Sequence of chain 1.C:
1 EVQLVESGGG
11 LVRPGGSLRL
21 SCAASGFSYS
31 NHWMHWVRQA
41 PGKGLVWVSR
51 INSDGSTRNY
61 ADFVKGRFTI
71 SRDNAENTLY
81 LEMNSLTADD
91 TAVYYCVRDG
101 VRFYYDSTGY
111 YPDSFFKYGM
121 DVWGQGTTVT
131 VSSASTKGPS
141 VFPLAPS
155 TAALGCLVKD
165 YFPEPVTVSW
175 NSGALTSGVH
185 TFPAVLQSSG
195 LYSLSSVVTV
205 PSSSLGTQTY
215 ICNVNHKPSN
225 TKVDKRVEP

Sequence of chain 1.A:
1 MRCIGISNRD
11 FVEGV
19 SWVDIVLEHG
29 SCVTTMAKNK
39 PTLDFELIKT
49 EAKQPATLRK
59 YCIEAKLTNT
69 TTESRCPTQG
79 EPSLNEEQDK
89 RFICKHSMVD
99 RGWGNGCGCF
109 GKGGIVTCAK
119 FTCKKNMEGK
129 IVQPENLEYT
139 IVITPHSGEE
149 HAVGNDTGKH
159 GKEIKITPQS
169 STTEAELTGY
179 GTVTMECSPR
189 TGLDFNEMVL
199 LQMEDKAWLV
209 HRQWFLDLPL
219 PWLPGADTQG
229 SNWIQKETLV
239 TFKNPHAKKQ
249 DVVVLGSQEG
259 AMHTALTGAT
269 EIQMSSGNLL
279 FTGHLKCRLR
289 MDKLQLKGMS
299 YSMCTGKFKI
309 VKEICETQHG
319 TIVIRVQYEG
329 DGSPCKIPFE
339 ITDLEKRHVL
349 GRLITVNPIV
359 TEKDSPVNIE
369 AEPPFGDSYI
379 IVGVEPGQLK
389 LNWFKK

Binding-site contacts:
Ligand atom C1 contacts residue ASN153 of chain 1.B at 1.4 Å.
Ligand atom N2 contacts residue PHE103 of chain 1.C at 3.7 Å.
Ligand atom O4 contacts residue SER60 of chain 1.E at 2.7 Å (h-bond).
Ligand atom C2 contacts residue HIS149 of chain 1.B at 3.4 Å.
Ligand atom O6 contacts residue SER60 of chain 1.E at 3.5 Å (h-bond).
Ligand atom C5 contacts residue HIS158 of chain 1.B at 3.2 Å.
Ligand atom O3 contacts residue TYR104 of chain 1.C at 3.4 Å.
Ligand atom C2 contacts residue HIS158 of chain 1.B at 3.6 Å.
Ligand atom O2 contacts residue ARG58 of chain 1.E at 3.0 Å (salt-bridge).
Ligand atom C1 contacts residue HIS158 of chain 1.B at 3.2 Å.
Ligand atom O4 contacts residue PHE103 of chain 1.C at 3.8 Å.
Ligand atom N2 contacts residue TYR104 of chain 1.C at 3.4 Å (h-bond).
Ligand atom O5 contacts residue ASN153 of chain 1.B at 2.3 Å (h-bond).
Ligand atom C6 contacts residue LYS157 of chain 1.B at 3.6 Å.
Ligand atom C6 contacts residue SER60 of chain 1.E at 3.4 Å.
Ligand atom O5 contacts residue SER60 of chain 1.E at 3.5 Å (h-bond).
Ligand atom C8 contacts residue TYR104 of chain 1.C at 3.1 Å (hydrophobic).
Ligand atom O2 contacts residue GLU147 of chain 1.B at 3.3 Å (salt-bridge).
Ligand atom C2 contacts residue ASN153 of chain 1.B at 2.5 Å.
Ligand atom O2 contacts residue HIS158 of chain 1.B at 2.9 Å (h-bond).
Ligand atom O7 contacts residue ASN153 of chain 1.B at 2.4 Å (h-bond).
Ligand atom C4 contacts residue TYR104 of chain 1.C at 3.4 Å (hydrophobic).
Ligand atom O4 contacts residue TYR104 of chain 1.C at 3.4 Å (h-bond).
Ligand atom C5 contacts residue ASN153 of chain 1.B at 3.6 Å.
Ligand atom O4 contacts residue GLU1 of chain 1.C at 2.7 Å (salt-bridge).
Ligand atom C3 contacts residue SER60 of chain 1.E at 3.2 Å.
Ligand atom C7 contacts residue TYR104 of chain 1.C at 3.7 Å (hydrophobic).
Ligand atom O7 contacts residue PHE103 of chain 1.C at 3.7 Å.
Ligand atom N2 contacts residue ASN153 of chain 1.B at 3.0 Å (h-bond).
Ligand atom O6 contacts residue HIS158 of chain 1.B at 3.0 Å (h-bond).
Ligand atom O6 contacts residue HIS149 of chain 1.B at 3.3 Å (h-bond).
Ligand atom O5 contacts residue TYR104 of chain 1.C at 3.4 Å.
Ligand atom C5 contacts residue SER60 of chain 1.E at 3.2 Å.
Ligand atom C7 contacts residue HIS149 of chain 1.B at 3.7 Å.
Ligand atom O5 contacts residue HIS158 of chain 1.B at 2.7 Å (h-bond).
Ligand atom C7 contacts residue ASN153 of chain 1.B at 3.0 Å.
Ligand atom C2 contacts residue ARG58 of chain 1.E at 3.2 Å.
Ligand atom C4 contacts residue SER60 of chain 1.E at 3.1 Å.
Ligand atom O7 contacts residue HIS149 of chain 1.B at 2.6 Å (h-bond).
Ligand atom C6 contacts residue HIS158 of chain 1.B at 3.6 Å.

The small molecule below binds the protein below.
Small molecule (SMILES): CC(=O)N[C@H]1[C@H](O[C@H]2[C@H](O)[C@@H](NC(C)=O)CO[C@@H]2CO[C@@H]2O[C@@H](C)[C@@H](O)[C@@H](O)[C@@H]2O)O[C@H](CO)[C@@H](O[C@@H]2O[C@H](CO[C@H]3O[C@H](CO)[C@@H](O)[C@H](O)[C@@H]3O)[C@@H](O)[C@H](O[C@H]3O[C@H](CO)[C@@H](O)[C@H](O)[C@@H]3O)[C@@H]2O)[C@@H]1O

Sequence of chain 1.B:
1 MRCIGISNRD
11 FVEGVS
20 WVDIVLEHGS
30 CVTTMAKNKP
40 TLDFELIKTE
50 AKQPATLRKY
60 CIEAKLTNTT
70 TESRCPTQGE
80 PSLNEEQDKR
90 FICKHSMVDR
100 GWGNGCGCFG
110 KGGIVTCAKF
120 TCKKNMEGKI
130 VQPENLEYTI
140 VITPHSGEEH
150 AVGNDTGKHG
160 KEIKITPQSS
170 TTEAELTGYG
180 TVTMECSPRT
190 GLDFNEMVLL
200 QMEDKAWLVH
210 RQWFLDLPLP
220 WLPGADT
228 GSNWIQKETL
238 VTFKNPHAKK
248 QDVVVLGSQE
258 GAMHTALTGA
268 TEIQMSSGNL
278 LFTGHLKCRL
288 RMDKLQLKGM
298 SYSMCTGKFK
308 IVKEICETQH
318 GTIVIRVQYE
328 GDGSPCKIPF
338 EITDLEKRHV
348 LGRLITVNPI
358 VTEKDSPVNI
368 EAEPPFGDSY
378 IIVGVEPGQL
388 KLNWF

Sequence of chain 1.E:
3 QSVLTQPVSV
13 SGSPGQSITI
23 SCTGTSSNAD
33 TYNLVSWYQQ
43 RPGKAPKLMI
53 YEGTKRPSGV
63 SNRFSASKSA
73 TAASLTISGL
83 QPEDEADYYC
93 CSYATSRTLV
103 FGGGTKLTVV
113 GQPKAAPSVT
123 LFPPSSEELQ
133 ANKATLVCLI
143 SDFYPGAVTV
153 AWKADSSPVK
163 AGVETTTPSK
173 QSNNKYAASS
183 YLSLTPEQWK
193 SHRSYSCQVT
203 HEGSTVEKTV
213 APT